This small molecule binds to this protein.
Small molecule (SMILES): CC(=O)N[C@H]1[C@H](O[C@H]2[C@H](O)[C@@H](NC(C)=O)CO[C@@H]2CO)O[C@H](CO)[C@@H](O)[C@@H]1O

Sequence of chain 1.G:
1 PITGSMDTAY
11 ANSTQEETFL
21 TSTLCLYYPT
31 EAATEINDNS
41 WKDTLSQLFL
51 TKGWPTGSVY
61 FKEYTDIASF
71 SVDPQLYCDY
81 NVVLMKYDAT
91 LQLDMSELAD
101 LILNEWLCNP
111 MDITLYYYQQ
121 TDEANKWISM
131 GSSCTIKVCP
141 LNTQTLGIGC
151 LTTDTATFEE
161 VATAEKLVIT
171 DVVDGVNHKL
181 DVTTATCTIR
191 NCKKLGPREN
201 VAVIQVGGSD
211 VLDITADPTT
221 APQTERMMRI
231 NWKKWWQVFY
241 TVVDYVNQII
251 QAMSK

Binding-site contacts:
Ligand atom C2 contacts residue ASN12 of chain 1.G at 3.3 Å.
Ligand atom N2 contacts residue ASN12 of chain 1.G at 3.8 Å.
Ligand atom O7 contacts residue ASN12 of chain 1.G at 3.6 Å.
Ligand atom C5 contacts residue ASN12 of chain 1.G at 4.1 Å.
Ligand atom C1 contacts residue ASN12 of chain 1.G at 2.2 Å.
Ligand atom O5 contacts residue ASN12 of chain 1.G at 2.7 Å (h-bond).
Ligand atom C7 contacts residue ASN12 of chain 1.G at 3.9 Å.